Binding-site contacts:
Ligand atom C5' contacts residue GLU334 of chain 1.D at 3.5 Å.
Ligand atom C1' contacts residue TRP331 of chain 1.D at 3.5 Å (hydrophobic).
Ligand atom O5B contacts residue MN1 of chain 1.M at 3.3 Å.
Ligand atom O2' contacts residue SER225 of chain 1.D at 2.9 Å (h-bond).
Ligand atom C3' contacts residue ALA307 of chain 1.D at 2.8 Å (hydrophobic).
Ligand atom C5 contacts residue ASP176 of chain 1.D at 3.0 Å.
Ligand atom O3B contacts residue SER225 of chain 1.D at 3.1 Å (h-bond).
Ligand atom O3' contacts residue ALA307 of chain 1.D at 3.1 Å (h-bond).
Ligand atom O3' contacts residue ASN335 of chain 1.D at 2.9 Å (h-bond).
Ligand atom O4 contacts residue ASP176 of chain 1.D at 2.9 Å (salt-bridge).
Ligand atom O2 contacts residue TYR367 of chain 1.D at 3.4 Å.
Ligand atom O2B contacts residue HIS359 of chain 1.D at 3.4 Å (h-bond).
Ligand atom O2' contacts residue PHE144 of chain 1.D at 3.3 Å.
Ligand atom C43 contacts residue PHE361 of chain 1.D at 3.3 Å (hydrophobic).
Ligand atom N3 contacts residue ARG201 of chain 1.D at 3.4 Å (salt-bridge).
Ligand atom O5' contacts residue TRP331 of chain 1.D at 3.2 Å (h-bond).
Ligand atom O2A contacts residue HIS226 of chain 1.D at 2.9 Å.
Ligand atom O6' contacts residue ARG208 of chain 1.D at 2.5 Å (salt-bridge).
Ligand atom C4 contacts residue ARG201 of chain 1.D at 3.3 Å.
Ligand atom C4' contacts residue ALA307 of chain 1.D at 3.1 Å (hydrophobic).
Ligand atom O4 contacts residue ARG201 of chain 1.D at 2.4 Å (salt-bridge).
Ligand atom O3B contacts residue THR143 of chain 1.D at 3.2 Å (h-bond).
Ligand atom PA contacts residue MN1 of chain 1.M at 3.1 Å.
Ligand atom O2A contacts residue MN1 of chain 1.M at 2.1 Å.
Ligand atom C6' contacts residue GLU334 of chain 1.D at 2.6 Å.
Ligand atom O2' contacts residue THR143 of chain 1.D at 3.1 Å (h-bond).
Ligand atom O6' contacts residue LEU204 of chain 1.D at 3.4 Å.
Ligand atom C6' contacts residue LEU204 of chain 1.D at 3.4 Å (hydrophobic).
Ligand atom C40 contacts residue ASP224 of chain 1.D at 3.4 Å.
Ligand atom C4 contacts residue ASP176 of chain 1.D at 3.3 Å.
Ligand atom C43 contacts residue ALA253 of chain 1.D at 3.1 Å (hydrophobic).
Ligand atom O3A contacts residue TRP331 of chain 1.D at 3.1 Å (h-bond).
Ligand atom O1A contacts residue TYR367 of chain 1.D at 2.9 Å (h-bond).
Ligand atom O1B contacts residue TRP331 of chain 1.D at 3.5 Å (h-bond).
Ligand atom O5B contacts residue ASP224 of chain 1.D at 3.0 Å (salt-bridge).
Ligand atom C5B contacts residue LEU204 of chain 1.D at 3.4 Å (hydrophobic).
Ligand atom O4' contacts residue GLU334 of chain 1.D at 3.4 Å (salt-bridge).
Ligand atom O4 contacts residue GLY203 of chain 1.D at 3.1 Å.
Ligand atom PB contacts residue MN1 of chain 1.M at 3.3 Å.
Ligand atom O2B contacts residue MN1 of chain 1.M at 2.3 Å.

The small molecule below binds the protein below.
Small molecule (SMILES): C#CCCCC(=O)N[C@H]1[C@@H](OP(=O)(O)OP(=O)(O)OC[C@H]2O[C@@H](n3ccc(=O)[nH]c3=O)[C@H](O)[C@@H]2O)O[C@H](CO)[C@H](O)[C@@H]1O

Sequence of chain 1.D:
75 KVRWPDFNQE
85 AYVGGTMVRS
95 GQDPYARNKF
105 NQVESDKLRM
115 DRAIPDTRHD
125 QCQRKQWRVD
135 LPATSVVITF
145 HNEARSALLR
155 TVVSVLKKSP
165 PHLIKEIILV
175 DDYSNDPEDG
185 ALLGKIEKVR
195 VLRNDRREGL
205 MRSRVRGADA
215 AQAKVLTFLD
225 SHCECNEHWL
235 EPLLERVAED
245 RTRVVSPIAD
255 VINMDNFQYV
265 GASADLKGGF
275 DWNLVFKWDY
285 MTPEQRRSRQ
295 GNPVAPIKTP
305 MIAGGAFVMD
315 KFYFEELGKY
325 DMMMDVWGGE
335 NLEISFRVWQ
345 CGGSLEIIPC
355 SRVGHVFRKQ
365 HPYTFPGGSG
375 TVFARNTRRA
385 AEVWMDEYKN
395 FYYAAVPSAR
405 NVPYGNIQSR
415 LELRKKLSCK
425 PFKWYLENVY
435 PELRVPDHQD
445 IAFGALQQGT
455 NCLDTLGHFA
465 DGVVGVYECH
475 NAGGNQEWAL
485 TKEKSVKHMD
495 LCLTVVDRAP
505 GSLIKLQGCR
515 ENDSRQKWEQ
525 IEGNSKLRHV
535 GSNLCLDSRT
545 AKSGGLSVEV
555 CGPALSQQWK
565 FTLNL